This small molecule binds to this protein.
Small molecule (SMILES): Cc1cn([C@H]2C[C@H](O)[C@@H](CS)O2)c(=O)[nH]c1=O

Sequence of chain 3.A:
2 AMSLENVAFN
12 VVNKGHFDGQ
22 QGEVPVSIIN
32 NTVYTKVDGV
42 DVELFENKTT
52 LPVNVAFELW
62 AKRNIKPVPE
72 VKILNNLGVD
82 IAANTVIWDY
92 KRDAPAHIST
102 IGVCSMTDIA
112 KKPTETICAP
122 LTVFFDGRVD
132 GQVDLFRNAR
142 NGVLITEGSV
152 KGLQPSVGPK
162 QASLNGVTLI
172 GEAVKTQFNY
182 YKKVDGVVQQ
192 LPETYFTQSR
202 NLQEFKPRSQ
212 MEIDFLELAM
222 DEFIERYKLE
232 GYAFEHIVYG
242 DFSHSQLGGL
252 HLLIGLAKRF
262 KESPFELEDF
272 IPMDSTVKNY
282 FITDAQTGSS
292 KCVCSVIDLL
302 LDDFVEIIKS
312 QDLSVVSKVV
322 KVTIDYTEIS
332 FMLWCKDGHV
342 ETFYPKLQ

Binding-site contacts:
Ligand atom S11 contacts residue TYR91 of chain 3.A at 3.8 Å.
Ligand atom N04 contacts residue TRP61 of chain 3.A at 3.8 Å.
Ligand atom O17 contacts residue PHE46 of chain 3.A at 3.3 Å.
Ligand atom C03 contacts residue TRP61 of chain 3.A at 3.6 Å (hydrophobic).
Ligand atom O14 contacts residue PHE46 of chain 3.A at 3.7 Å.
Ligand atom C10 contacts residue TRP61 of chain 3.A at 4.1 Å (hydrophobic).
Ligand atom O14 contacts residue LYS49 of chain 3.A at 3.9 Å.
Ligand atom C09 contacts residue TRP89 of chain 3.A at 3.7 Å (hydrophobic).
Ligand atom C13 contacts residue GLU47 of chain 3.A at 3.4 Å.
Ligand atom C01 contacts residue LEU45 of chain 3.A at 4.0 Å (hydrophobic).
Ligand atom C01 contacts residue TRP61 of chain 3.A at 3.8 Å (hydrophobic).
Ligand atom S11 contacts residue GLU269 of chain 1.A at 3.6 Å.
Ligand atom O17 contacts residue GLU47 of chain 3.A at 2.8 Å (salt-bridge).
Ligand atom C06 contacts residue ASP94 of chain 3.A at 3.4 Å.
Ligand atom C01 contacts residue GLU269 of chain 1.A at 3.3 Å.
Ligand atom C05 contacts residue TRP61 of chain 3.A at 3.7 Å (hydrophobic).
Ligand atom C10 contacts residue TYR91 of chain 3.A at 3.6 Å (hydrophobic).
Ligand atom O08 contacts residue ASP94 of chain 3.A at 2.9 Å (salt-bridge).
Ligand atom S11 contacts residue ARG64 of chain 3.A at 4.0 Å.
Ligand atom N15 contacts residue PHE46 of chain 3.A at 3.6 Å.
Ligand atom C07 contacts residue ASP94 of chain 3.A at 3.5 Å.
Ligand atom N15 contacts residue GLU47 of chain 3.A at 2.8 Å (salt-bridge).
Ligand atom O08 contacts residue TRP89 of chain 3.A at 3.0 Å (h-bond).
Ligand atom N04 contacts residue PHE46 of chain 3.A at 4.1 Å.
Ligand atom S11 contacts residue TRP61 of chain 3.A at 3.3 Å (h-bond).
Ligand atom O14 contacts residue GLU47 of chain 3.A at 3.2 Å (salt-bridge).
Ligand atom O12 contacts residue TRP61 of chain 3.A at 2.7 Å (h-bond).
Ligand atom C05 contacts residue TRP89 of chain 3.A at 3.7 Å (hydrophobic).
Ligand atom C07 contacts residue TRP89 of chain 3.A at 3.9 Å (hydrophobic).
Ligand atom O14 contacts residue ASP94 of chain 3.A at 3.9 Å.
Ligand atom O08 contacts residue TYR91 of chain 3.A at 3.4 Å.
Ligand atom C10 contacts residue GLU269 of chain 1.A at 3.8 Å.
Ligand atom C02 contacts residue TRP61 of chain 3.A at 4.1 Å (hydrophobic).
Ligand atom C09 contacts residue TYR91 of chain 3.A at 3.5 Å (hydrophobic).
Ligand atom C16 contacts residue PHE46 of chain 3.A at 3.8 Å (hydrophobic).
Ligand atom C07 contacts residue TYR91 of chain 3.A at 3.7 Å (hydrophobic).
Ligand atom C13 contacts residue PHE46 of chain 3.A at 3.6 Å (hydrophobic).
Ligand atom C09 contacts residue TRP61 of chain 3.A at 3.9 Å (hydrophobic).
Ligand atom O12 contacts residue TRP89 of chain 3.A at 3.4 Å (h-bond).
Ligand atom C16 contacts residue GLU47 of chain 3.A at 3.4 Å.

Sequence of chain 1.A:
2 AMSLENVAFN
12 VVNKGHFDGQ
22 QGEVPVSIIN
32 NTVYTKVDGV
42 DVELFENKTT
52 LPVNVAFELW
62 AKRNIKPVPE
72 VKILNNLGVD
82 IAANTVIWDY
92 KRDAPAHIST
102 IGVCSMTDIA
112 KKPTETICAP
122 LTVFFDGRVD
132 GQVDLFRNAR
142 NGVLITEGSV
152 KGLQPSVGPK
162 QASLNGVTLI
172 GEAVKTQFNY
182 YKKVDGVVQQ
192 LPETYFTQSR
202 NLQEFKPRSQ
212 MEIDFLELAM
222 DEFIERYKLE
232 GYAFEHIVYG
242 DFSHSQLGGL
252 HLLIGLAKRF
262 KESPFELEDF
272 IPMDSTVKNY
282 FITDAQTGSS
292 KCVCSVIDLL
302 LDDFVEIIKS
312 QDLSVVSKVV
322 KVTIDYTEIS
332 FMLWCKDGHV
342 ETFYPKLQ